A protein and the small-molecule ligand that binds it are described below.
Small molecule (SMILES): CC(=O)N[C@H]1[C@H](O[C@H]2O[C@H](CO)[C@H](O)[C@H](O)[C@H]2O)[C@@H](NC(C)=O)CO[C@@H]1CO

Binding-site contacts:
Ligand atom C6 contacts residue TYR50 of chain 1.L at 3.5 Å (hydrophobic).
Ligand atom O6 contacts residue TYR50 of chain 1.L at 3.6 Å.
Ligand atom O7 contacts residue ASN60 of chain 1.L at 2.9 Å (h-bond).
Ligand atom O7 contacts residue GLU59 of chain 1.L at 3.5 Å (salt-bridge).
Ligand atom C7 contacts residue SER63 of chain 1.L at 3.5 Å.
Ligand atom N2 contacts residue ASN60 of chain 1.L at 4.3 Å.
Ligand atom O5 contacts residue SER63 of chain 1.L at 2.3 Å (h-bond).
Ligand atom C6 contacts residue TRP57 of chain 1.L at 3.8 Å (hydrophobic).
Ligand atom C8 contacts residue ASN60 of chain 1.L at 4.5 Å.
Ligand atom C5 contacts residue SER63 of chain 1.L at 3.6 Å.
Ligand atom C7 contacts residue ASN60 of chain 1.L at 3.6 Å.
Ligand atom C3 contacts residue GLU59 of chain 1.L at 4.1 Å.
Ligand atom C4 contacts residue SER63 of chain 1.L at 4.2 Å.
Ligand atom C1 contacts residue SER63 of chain 1.L at 1.4 Å.
Ligand atom C3 contacts residue SER63 of chain 1.L at 3.7 Å.
Ligand atom O8 contacts residue GLU59 of chain 1.L at 4.3 Å.
Ligand atom C6 contacts residue GLU59 of chain 1.L at 3.9 Å.
Ligand atom C1 contacts residue GLU59 of chain 1.L at 4.2 Å.
Ligand atom O3 contacts residue GLU59 of chain 1.L at 3.9 Å.
Ligand atom C7 contacts residue GLU59 of chain 1.L at 4.5 Å.
Ligand atom O5 contacts residue PRO58 of chain 1.L at 4.2 Å.
Ligand atom C2 contacts residue SER63 of chain 1.L at 2.4 Å.
Ligand atom C1 contacts residue TYR50 of chain 1.L at 4.3 Å (hydrophobic).
Ligand atom C2 contacts residue GLU59 of chain 1.L at 3.8 Å.
Ligand atom C4 contacts residue GLU59 of chain 1.L at 4.0 Å.
Ligand atom C2 contacts residue ASN60 of chain 1.L at 4.4 Å.
Ligand atom O5 contacts residue TYR50 of chain 1.L at 3.8 Å.
Ligand atom C8 contacts residue THR62 of chain 1.L at 4.1 Å.
Ligand atom O5 contacts residue GLU59 of chain 1.L at 3.2 Å (salt-bridge).
Ligand atom O6 contacts residue LYS56 of chain 1.L at 4.3 Å.
Ligand atom O7 contacts residue SER63 of chain 1.L at 3.9 Å.
Ligand atom N2 contacts residue SER63 of chain 1.L at 2.8 Å (h-bond).
Ligand atom C5 contacts residue GLU59 of chain 1.L at 4.2 Å.
Ligand atom C5 contacts residue TYR50 of chain 1.L at 3.3 Å (hydrophobic).

Sequence of chain 1.L:
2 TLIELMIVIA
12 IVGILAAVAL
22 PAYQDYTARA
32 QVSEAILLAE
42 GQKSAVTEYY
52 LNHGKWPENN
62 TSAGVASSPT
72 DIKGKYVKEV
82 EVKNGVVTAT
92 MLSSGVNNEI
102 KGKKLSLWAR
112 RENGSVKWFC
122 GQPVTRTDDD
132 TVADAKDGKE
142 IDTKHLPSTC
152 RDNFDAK